Sequence of chain 1.C:
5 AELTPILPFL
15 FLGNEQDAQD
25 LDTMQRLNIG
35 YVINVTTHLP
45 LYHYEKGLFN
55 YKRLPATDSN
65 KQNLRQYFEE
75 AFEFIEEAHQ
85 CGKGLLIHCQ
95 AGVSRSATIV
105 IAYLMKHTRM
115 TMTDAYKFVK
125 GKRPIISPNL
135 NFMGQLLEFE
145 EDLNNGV

Binding-site contacts:
Ligand atom C01 contacts residue SER98 of chain 1.C at 3.2 Å.
Ligand atom C05 contacts residue ASN133 of chain 1.C at 3.9 Å.
Ligand atom C07 contacts residue SER131 of chain 1.C at 3.8 Å.
Ligand atom O06 contacts residue ASN133 of chain 1.C at 2.9 Å (h-bond).
Ligand atom O06 contacts residue PRO132 of chain 1.C at 3.3 Å.
Ligand atom O06 contacts residue SER131 of chain 1.C at 3.8 Å.
Ligand atom S08 contacts residue PRO132 of chain 1.C at 3.5 Å.
Ligand atom C04 contacts residue THR102 of chain 1.C at 3.9 Å.
Ligand atom C03 contacts residue ASN133 of chain 1.C at 3.6 Å.
Ligand atom C12 contacts residue TYR120 of chain 1.C at 4.1 Å (hydrophobic).
Ligand atom N22 contacts residue TYR120 of chain 1.C at 3.4 Å.
Ligand atom C03 contacts residue MET137 of chain 1.C at 3.6 Å (hydrophobic).
Ligand atom C09 contacts residue MET137 of chain 1.C at 3.5 Å (hydrophobic).
Ligand atom N22 contacts residue MET137 of chain 1.C at 3.4 Å.
Ligand atom S08 contacts residue SER131 of chain 1.C at 3.9 Å.
Ligand atom C07 contacts residue TYR120 of chain 1.C at 3.7 Å (hydrophobic).
Ligand atom C05 contacts residue SER131 of chain 1.C at 3.7 Å.
Ligand atom C17 contacts residue THR117 of chain 1.C at 4.0 Å.
Ligand atom C21 contacts residue TYR120 of chain 1.C at 3.7 Å (hydrophobic).
Ligand atom C09 contacts residue TYR120 of chain 1.C at 3.3 Å (hydrophobic).
Ligand atom C18 contacts residue TYR120 of chain 1.C at 4.0 Å (hydrophobic).
Ligand atom C18 contacts residue MET116 of chain 1.C at 3.5 Å (hydrophobic).
Ligand atom C02 contacts residue THR102 of chain 1.C at 3.8 Å.
Ligand atom C11 contacts residue TYR120 of chain 1.C at 3.8 Å (hydrophobic).
Ligand atom C03 contacts residue THR102 of chain 1.C at 3.6 Å.
Ligand atom C03 contacts residue PHE136 of chain 1.C at 3.5 Å (hydrophobic).
Ligand atom C20 contacts residue TYR120 of chain 1.C at 3.9 Å (hydrophobic).
Ligand atom C21 contacts residue MET137 of chain 1.C at 3.8 Å (hydrophobic).
Ligand atom S08 contacts residue ILE130 of chain 1.C at 3.8 Å.
Ligand atom N10 contacts residue TYR120 of chain 1.C at 3.4 Å (h-bond).
Ligand atom C04 contacts residue ILE105 of chain 1.C at 3.7 Å (hydrophobic).
Ligand atom S08 contacts residue TYR120 of chain 1.C at 4.0 Å.
Ligand atom C16 contacts residue THR117 of chain 1.C at 4.0 Å.
Ligand atom O06 contacts residue MET137 of chain 1.C at 3.2 Å.
Ligand atom C05 contacts residue PRO132 of chain 1.C at 4.0 Å (hydrophobic).
Ligand atom C19 contacts residue TYR120 of chain 1.C at 3.7 Å (hydrophobic).
Ligand atom C01 contacts residue SER131 of chain 1.C at 3.7 Å.
Ligand atom C17 contacts residue MET116 of chain 1.C at 3.6 Å (hydrophobic).
Ligand atom C01 contacts residue THR102 of chain 1.C at 3.3 Å.
Ligand atom C07 contacts residue ILE130 of chain 1.C at 3.6 Å (hydrophobic).

This small molecule binds to this protein.
Small molecule (SMILES): CC(C)(C)C(=O)CSc1ncc2ccc3ccccc3c2n1